Sequence of chain 27.A:
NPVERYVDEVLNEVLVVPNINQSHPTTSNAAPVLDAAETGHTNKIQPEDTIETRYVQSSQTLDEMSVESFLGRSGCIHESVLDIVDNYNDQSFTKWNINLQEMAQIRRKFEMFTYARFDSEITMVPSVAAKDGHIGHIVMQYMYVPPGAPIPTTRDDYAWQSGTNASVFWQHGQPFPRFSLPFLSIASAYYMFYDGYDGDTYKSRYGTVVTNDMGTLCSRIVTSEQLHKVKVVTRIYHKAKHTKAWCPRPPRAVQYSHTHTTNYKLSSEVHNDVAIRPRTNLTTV

This protein binds this small molecule.
Small molecule (SMILES): Cc1cc(CCCOc2c(C)cc(-c3noc(C(F)(F)F)n3)cc2C)on1

Binding-site contacts:
Ligand atom C1B contacts residue ILE98 of chain 27.A at 3.6 Å (hydrophobic).
Ligand atom CM2 contacts residue ILE122 of chain 27.A at 3.5 Å (hydrophobic).
Ligand atom C5 contacts residue MET214 of chain 27.A at 3.5 Å (hydrophobic).
Ligand atom N3A contacts residue PHE179 of chain 27.A at 3.2 Å.
Ligand atom F2 contacts residue TYR142 of chain 27.A at 3.6 Å.
Ligand atom CM4 contacts residue PHE179 of chain 27.A at 3.8 Å (hydrophobic).
Ligand atom C1C contacts residue MET214 of chain 27.A at 3.5 Å (hydrophobic).
Ligand atom O1A contacts residue TYR144 of chain 27.A at 3.1 Å.
Ligand atom F1 contacts residue TYR142 of chain 27.A at 3.6 Å.
Ligand atom N1A contacts residue LEU181 of chain 27.A at 3.7 Å.
Ligand atom C2A contacts residue PHE179 of chain 27.A at 3.6 Å (hydrophobic).
Ligand atom F3 contacts residue TYR142 of chain 27.A at 2.8 Å.
Ligand atom C3A contacts residue PHE179 of chain 27.A at 3.4 Å (hydrophobic).
Ligand atom C4 contacts residue TYR190 of chain 27.A at 3.4 Å (hydrophobic).
Ligand atom O1 contacts residue MET214 of chain 27.A at 3.5 Å (h-bond).
Ligand atom F1 contacts residue LEU217 of chain 27.A at 3.4 Å.
Ligand atom F2 contacts residue VAL168 of chain 27.A at 2.6 Å.
Ligand atom C4B contacts residue LEU181 of chain 27.A at 3.5 Å (hydrophobic).
Ligand atom C5B contacts residue LEU181 of chain 27.A at 3.4 Å (hydrophobic).
Ligand atom CM3 contacts residue ASN212 of chain 27.A at 3.5 Å.
Ligand atom CM3 contacts residue TYR190 of chain 27.A at 3.5 Å (hydrophobic).
Ligand atom F3 contacts residue TYR144 of chain 27.A at 2.9 Å.
Ligand atom N1A contacts residue PHE179 of chain 27.A at 3.7 Å.
Ligand atom F3 contacts residue ALA166 of chain 27.A at 2.8 Å.
Ligand atom C5B contacts residue TYR144 of chain 27.A at 3.5 Å (hydrophobic).
Ligand atom C1B contacts residue LEU181 of chain 27.A at 3.7 Å (hydrophobic).
Ligand atom C3A contacts residue TYR144 of chain 27.A at 3.4 Å (hydrophobic).
Ligand atom O1B contacts residue ILE98 of chain 27.A at 3.0 Å.
Ligand atom N3A contacts residue TYR144 of chain 27.A at 3.7 Å.
Ligand atom F1 contacts residue PHE179 of chain 27.A at 3.8 Å.
Ligand atom C2A contacts residue TYR144 of chain 27.A at 3.5 Å (hydrophobic).
Ligand atom CM6 contacts residue TYR144 of chain 27.A at 3.3 Å (hydrophobic).
Ligand atom CM4 contacts residue TYR142 of chain 27.A at 3.5 Å (hydrophobic).
Ligand atom F3 contacts residue MET143 of chain 27.A at 3.3 Å.
Ligand atom C6B contacts residue LEU181 of chain 27.A at 3.4 Å (hydrophobic).
Ligand atom N1A contacts residue TYR144 of chain 27.A at 3.1 Å.
Ligand atom CM6 contacts residue LEU184 of chain 27.A at 3.0 Å (hydrophobic).
Ligand atom CM6 contacts residue MET214 of chain 27.A at 3.5 Å (hydrophobic).
Ligand atom F2 contacts residue PHE179 of chain 27.A at 3.3 Å.
Ligand atom F3 contacts residue SER167 of chain 27.A at 3.8 Å.

Sequence of chain 27.C:
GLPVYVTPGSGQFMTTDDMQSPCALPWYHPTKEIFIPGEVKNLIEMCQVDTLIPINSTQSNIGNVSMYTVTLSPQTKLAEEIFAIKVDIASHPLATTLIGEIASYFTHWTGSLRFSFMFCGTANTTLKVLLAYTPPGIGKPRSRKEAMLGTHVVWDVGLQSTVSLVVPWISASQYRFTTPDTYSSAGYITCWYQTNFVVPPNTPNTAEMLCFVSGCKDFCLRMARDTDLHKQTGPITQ